A protein and the small-molecule ligand that binds it are described below.
Small molecule (SMILES): COc1cc([C@@H](CC(=O)O)c2ccc(C)c(CN(C)S(=O)(=O)c3ccccc3)c2)cc2nnn(C)c12

Binding-site contacts:
Ligand atom N9 contacts residue GLN227 of chain 1.A at 3.0 Å (h-bond).
Ligand atom C4 contacts residue TYR222 of chain 1.A at 3.7 Å (hydrophobic).
Ligand atom C21 contacts residue ARG112 of chain 1.A at 3.7 Å.
Ligand atom O28 contacts residue SER299 of chain 1.A at 2.6 Å (h-bond).
Ligand atom C15 contacts residue SER205 of chain 1.A at 3.5 Å.
Ligand atom N8 contacts residue TYR222 of chain 1.A at 3.5 Å.
Ligand atom O29 contacts residue SER60 of chain 1.A at 3.5 Å.
Ligand atom O29 contacts residue GLY300 of chain 1.A at 3.6 Å.
Ligand atom C13 contacts residue SER205 of chain 1.A at 3.6 Å.
Ligand atom O17 contacts residue PHE175 of chain 1.A at 3.6 Å.
Ligand atom C19 contacts residue GLY206 of chain 1.A at 3.5 Å.
Ligand atom C7 contacts residue TYR222 of chain 1.A at 3.4 Å (hydrophobic).
Ligand atom N9 contacts residue TYR222 of chain 1.A at 3.6 Å.
Ligand atom N25 contacts residue ALA253 of chain 1.A at 3.7 Å.
Ligand atom O17 contacts residue ARG180 of chain 1.A at 2.9 Å (salt-bridge).
Ligand atom N9 contacts residue TYR269 of chain 1.A at 3.5 Å.
Ligand atom O17 contacts residue SER205 of chain 1.A at 2.8 Å (h-bond).
Ligand atom C34 contacts residue ASN79 of chain 1.A at 3.5 Å.
Ligand atom C5 contacts residue TYR222 of chain 1.A at 3.7 Å (hydrophobic).
Ligand atom C31 contacts residue TYR31 of chain 1.A at 3.6 Å (hydrophobic).
Ligand atom C35 contacts residue ASN79 of chain 1.A at 3.8 Å.
Ligand atom C14 contacts residue SER205 of chain 1.A at 3.6 Å.
Ligand atom C14 contacts residue ILE158 of chain 1.A at 3.7 Å (hydrophobic).
Ligand atom C3 contacts residue TYR222 of chain 1.A at 3.5 Å (hydrophobic).
Ligand atom C26 contacts residue ALA253 of chain 1.A at 3.5 Å (hydrophobic).
Ligand atom N9 contacts residue SER252 of chain 1.A at 3.7 Å.
Ligand atom N8 contacts residue SER252 of chain 1.A at 2.8 Å (h-bond).
Ligand atom O28 contacts residue GLY300 of chain 1.A at 3.2 Å (h-bond).
Ligand atom O29 contacts residue GLY61 of chain 1.A at 3.6 Å (h-bond).
Ligand atom O16 contacts residue ARG180 of chain 1.A at 2.5 Å (salt-bridge).
Ligand atom C33 contacts residue TYR31 of chain 1.A at 3.6 Å (hydrophobic).
Ligand atom C32 contacts residue TYR31 of chain 1.A at 3.4 Å (hydrophobic).
Ligand atom C23 contacts residue ARG112 of chain 1.A at 3.6 Å.
Ligand atom C15 contacts residue ARG180 of chain 1.A at 3.3 Å.
Ligand atom C36 contacts residue ARG112 of chain 1.A at 3.8 Å.
Ligand atom N10 contacts residue TYR222 of chain 1.A at 3.7 Å.
Ligand atom C20 contacts residue GLY206 of chain 1.A at 3.7 Å.
Ligand atom C12 contacts residue TYR222 of chain 1.A at 3.6 Å (hydrophobic).
Ligand atom O16 contacts residue PHE175 of chain 1.A at 3.7 Å.
Ligand atom C6 contacts residue TYR222 of chain 1.A at 3.5 Å (hydrophobic).

Sequence of chain 1.A:
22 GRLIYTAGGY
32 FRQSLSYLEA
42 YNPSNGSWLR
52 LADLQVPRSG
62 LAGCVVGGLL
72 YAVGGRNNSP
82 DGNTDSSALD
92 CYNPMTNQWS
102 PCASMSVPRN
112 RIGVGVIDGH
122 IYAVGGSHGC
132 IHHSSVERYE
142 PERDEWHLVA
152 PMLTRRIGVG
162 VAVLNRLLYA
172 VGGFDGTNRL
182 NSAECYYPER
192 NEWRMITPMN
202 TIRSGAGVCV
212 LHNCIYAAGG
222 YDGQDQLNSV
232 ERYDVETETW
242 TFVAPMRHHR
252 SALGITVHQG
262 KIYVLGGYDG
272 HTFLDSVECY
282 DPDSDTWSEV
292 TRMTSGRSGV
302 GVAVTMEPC